Sequence of chain 4.B:
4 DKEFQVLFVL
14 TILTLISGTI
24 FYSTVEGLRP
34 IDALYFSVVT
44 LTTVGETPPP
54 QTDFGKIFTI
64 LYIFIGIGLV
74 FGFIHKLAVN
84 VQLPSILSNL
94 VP

Binding-site contacts:
Ligand atom N contacts residue ASN83 of chain 4.B at 3.0 Å (h-bond).
Ligand atom O contacts residue ASP4 of chain 4.B at 4.2 Å.
Ligand atom CA contacts residue ASN83 of chain 4.B at 3.3 Å.
Ligand atom N contacts residue VAL84 of chain 4.B at 4.3 Å.
Ligand atom N contacts residue ASP4 of chain 4.B at 4.5 Å.
Ligand atom OXT contacts residue ASP4 of chain 4.B at 4.3 Å.

The small molecule below binds the protein below.
Small molecule (SMILES): NCC(=O)O